The protein below binds the small molecule below.
Small molecule (SMILES): C/C=C/C[C@@H](C)[C@@H](O)[C@H]1C(=O)N[C@@H](C(C)C)C(=O)N(C)CC(=O)N(C)[C@@H](CC(C)C)C(=O)N[C@@H](C(C)C)C(=O)N(C)[C@@H](CC(C)C)C(=O)N[C@@H](C)C(=O)N[C@H](C)C(=O)N(C)[C@@H](CC(C)C)C(=O)N(C)[C@@H](CC(C)C)C(=O)N(C)[C@@H](C(C)C)C(=O)N1C

Sequence of chain 1.A:
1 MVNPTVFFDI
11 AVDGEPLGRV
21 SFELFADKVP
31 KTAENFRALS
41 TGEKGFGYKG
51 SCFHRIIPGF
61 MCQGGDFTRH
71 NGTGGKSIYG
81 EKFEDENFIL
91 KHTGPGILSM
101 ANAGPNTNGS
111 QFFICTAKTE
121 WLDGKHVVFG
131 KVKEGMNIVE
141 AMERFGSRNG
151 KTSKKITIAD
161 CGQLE

Binding-site contacts:
Ligand atom CG2 contacts residue GLN111 of chain 1.A at 3.8 Å.
Ligand atom C contacts residue TRP121 of chain 1.A at 3.9 Å (hydrophobic).
Ligand atom CH contacts residue ALA103 of chain 1.A at 3.7 Å (hydrophobic).
Ligand atom CB contacts residue PHE60 of chain 1.A at 3.8 Å (hydrophobic).
Ligand atom CG2 contacts residue PHE60 of chain 1.A at 3.6 Å (hydrophobic).
Ligand atom O contacts residue ARG55 of chain 1.A at 3.0 Å (salt-bridge).
Ligand atom CN contacts residue ARG55 of chain 1.A at 3.7 Å.
Ligand atom CN contacts residue GLY72 of chain 1.A at 3.4 Å.
Ligand atom CG2 contacts residue ALA101 of chain 1.A at 3.8 Å (hydrophobic).
Ligand atom CG1 contacts residue GLY72 of chain 1.A at 3.9 Å.
Ligand atom CA contacts residue ASN102 of chain 1.A at 3.1 Å.
Ligand atom N contacts residue ASN102 of chain 1.A at 3.0 Å (h-bond).
Ligand atom CN contacts residue LEU122 of chain 1.A at 3.8 Å (hydrophobic).
Ligand atom O contacts residue ALA103 of chain 1.A at 3.6 Å.
Ligand atom O contacts residue TRP121 of chain 1.A at 2.8 Å (h-bond).
Ligand atom CB contacts residue TRP121 of chain 1.A at 3.8 Å (hydrophobic).
Ligand atom CN contacts residue HIS126 of chain 1.A at 3.3 Å.
Ligand atom CA contacts residue ARG55 of chain 1.A at 3.9 Å.
Ligand atom CA contacts residue PHE60 of chain 1.A at 3.9 Å (hydrophobic).
Ligand atom O contacts residue ALA101 of chain 1.A at 3.6 Å.
Ligand atom O contacts residue GLN63 of chain 1.A at 3.3 Å (h-bond).
Ligand atom O contacts residue PHE60 of chain 1.A at 3.1 Å.
Ligand atom CD1 contacts residue ASN102 of chain 1.A at 3.4 Å.
Ligand atom CD1 contacts residue TRP121 of chain 1.A at 3.6 Å (hydrophobic).
Ligand atom CG2 contacts residue PHE113 of chain 1.A at 4.0 Å (hydrophobic).
Ligand atom CG1 contacts residue ALA101 of chain 1.A at 3.7 Å (hydrophobic).
Ligand atom CG1 contacts residue GLN111 of chain 1.A at 3.6 Å.
Ligand atom CB contacts residue PHE113 of chain 1.A at 3.8 Å (hydrophobic).
Ligand atom CG1 contacts residue PHE113 of chain 1.A at 3.4 Å (hydrophobic).
Ligand atom O contacts residue ASN102 of chain 1.A at 3.5 Å (h-bond).
Ligand atom CG1 contacts residue THR73 of chain 1.A at 3.7 Å.
Ligand atom CN contacts residue ARG55 of chain 1.A at 3.5 Å.
Ligand atom CD2 contacts residue PHE60 of chain 1.A at 3.9 Å (hydrophobic).
Ligand atom CB contacts residue ASN102 of chain 1.A at 3.5 Å.
Ligand atom CG2 contacts residue ASN102 of chain 1.A at 3.9 Å.
Ligand atom CG1 contacts residue ARG55 of chain 1.A at 3.6 Å.
Ligand atom C contacts residue ASN102 of chain 1.A at 3.5 Å.
Ligand atom O contacts residue HIS126 of chain 1.A at 3.4 Å.
Ligand atom CG1 contacts residue GLN63 of chain 1.A at 3.5 Å.
Ligand atom C contacts residue PHE60 of chain 1.A at 3.6 Å (hydrophobic).